The protein below binds the small molecule below.
Small molecule (SMILES): CC(=O)N[C@H]1[C@H](O[C@H]2[C@H](O)[C@@H](NC(C)=O)CO[C@@H]2CO)O[C@H](CO)[C@@H](O[C@@H]2O[C@H](CO)[C@@H](O)[C@H](O[C@H]3O[C@H](CO)[C@@H](O)[C@H](O)[C@@H]3O)[C@@H]2O)[C@@H]1O

Sequence of chain 1.C:
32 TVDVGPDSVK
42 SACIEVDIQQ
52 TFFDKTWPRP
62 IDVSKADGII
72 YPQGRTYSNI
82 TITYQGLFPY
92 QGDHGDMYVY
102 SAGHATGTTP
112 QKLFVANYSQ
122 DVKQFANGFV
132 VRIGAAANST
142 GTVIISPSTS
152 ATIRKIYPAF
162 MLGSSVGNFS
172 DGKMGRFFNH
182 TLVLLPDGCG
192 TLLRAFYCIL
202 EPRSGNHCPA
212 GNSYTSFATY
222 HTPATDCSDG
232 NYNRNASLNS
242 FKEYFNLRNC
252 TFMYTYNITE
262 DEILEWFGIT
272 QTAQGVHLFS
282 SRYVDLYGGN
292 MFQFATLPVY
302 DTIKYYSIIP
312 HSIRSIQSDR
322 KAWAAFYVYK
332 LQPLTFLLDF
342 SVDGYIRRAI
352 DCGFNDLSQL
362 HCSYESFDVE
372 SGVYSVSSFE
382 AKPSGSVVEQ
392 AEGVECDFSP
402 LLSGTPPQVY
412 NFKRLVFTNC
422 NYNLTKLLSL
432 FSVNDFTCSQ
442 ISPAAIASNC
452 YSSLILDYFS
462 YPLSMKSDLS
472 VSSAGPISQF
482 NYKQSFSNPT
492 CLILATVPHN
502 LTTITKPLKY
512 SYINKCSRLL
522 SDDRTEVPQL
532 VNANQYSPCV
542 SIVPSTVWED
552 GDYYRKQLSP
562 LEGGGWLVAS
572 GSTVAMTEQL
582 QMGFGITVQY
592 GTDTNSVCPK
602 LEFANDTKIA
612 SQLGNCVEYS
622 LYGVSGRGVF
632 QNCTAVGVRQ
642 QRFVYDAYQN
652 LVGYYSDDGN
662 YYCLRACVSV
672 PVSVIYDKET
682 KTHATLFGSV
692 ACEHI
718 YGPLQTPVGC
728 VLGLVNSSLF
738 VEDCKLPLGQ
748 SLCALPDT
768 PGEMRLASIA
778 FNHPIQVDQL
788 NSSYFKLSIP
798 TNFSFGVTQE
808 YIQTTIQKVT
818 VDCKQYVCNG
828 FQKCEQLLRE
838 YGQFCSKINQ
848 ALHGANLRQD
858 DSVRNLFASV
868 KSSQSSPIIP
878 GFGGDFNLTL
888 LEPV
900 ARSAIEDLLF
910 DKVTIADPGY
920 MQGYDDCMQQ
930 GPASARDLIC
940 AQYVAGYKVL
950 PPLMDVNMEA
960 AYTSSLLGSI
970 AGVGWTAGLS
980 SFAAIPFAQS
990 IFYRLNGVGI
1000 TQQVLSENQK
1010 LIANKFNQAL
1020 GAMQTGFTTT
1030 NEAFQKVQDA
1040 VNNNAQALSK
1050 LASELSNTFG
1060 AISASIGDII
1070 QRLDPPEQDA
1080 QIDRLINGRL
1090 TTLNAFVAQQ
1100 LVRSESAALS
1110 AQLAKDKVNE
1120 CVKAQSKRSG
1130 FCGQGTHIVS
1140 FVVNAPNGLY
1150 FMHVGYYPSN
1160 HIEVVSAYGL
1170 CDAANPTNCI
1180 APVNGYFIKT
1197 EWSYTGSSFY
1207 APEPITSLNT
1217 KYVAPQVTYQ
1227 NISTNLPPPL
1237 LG

Binding-site contacts:
Ligand atom C1 contacts residue GLY36 of chain 1.C at 4.2 Å.
Ligand atom O6 contacts residue ASP34 of chain 1.C at 4.0 Å.
Ligand atom O3 contacts residue PRO37 of chain 1.C at 4.4 Å.
Ligand atom C2 contacts residue ASN236 of chain 1.C at 2.5 Å.
Ligand atom C1 contacts residue ASP34 of chain 1.C at 4.0 Å.
Ligand atom O7 contacts residue PRO37 of chain 1.C at 3.8 Å.
Ligand atom C5 contacts residue ASN236 of chain 1.C at 3.7 Å.
Ligand atom C6 contacts residue ARG195 of chain 1.C at 4.2 Å.
Ligand atom N2 contacts residue ASP34 of chain 1.C at 2.9 Å (salt-bridge).
Ligand atom C3 contacts residue ASN236 of chain 1.C at 3.8 Å.
Ligand atom C7 contacts residue ASP34 of chain 1.C at 3.9 Å.
Ligand atom C6 contacts residue MET254 of chain 1.C at 3.6 Å (hydrophobic).
Ligand atom C2 contacts residue ASP34 of chain 1.C at 3.6 Å.
Ligand atom O3 contacts residue ASP34 of chain 1.C at 3.8 Å.
Ligand atom C8 contacts residue ASN236 of chain 1.C at 4.5 Å.
Ligand atom O6 contacts residue MET254 of chain 1.C at 3.9 Å.
Ligand atom O5 contacts residue ARG195 of chain 1.C at 3.9 Å.
Ligand atom O2 contacts residue ASP34 of chain 1.C at 3.8 Å.
Ligand atom C4 contacts residue VAL35 of chain 1.C at 4.3 Å (hydrophobic).
Ligand atom O6 contacts residue ARG195 of chain 1.C at 3.3 Å (salt-bridge).
Ligand atom C2 contacts residue ASP34 of chain 1.C at 4.4 Å.
Ligand atom C4 contacts residue ASP34 of chain 1.C at 4.3 Å.
Ligand atom O5 contacts residue LEU239 of chain 1.C at 3.8 Å.
Ligand atom C8 contacts residue ASP34 of chain 1.C at 4.0 Å.
Ligand atom C8 contacts residue MET254 of chain 1.C at 3.6 Å (hydrophobic).
Ligand atom O7 contacts residue ASN240 of chain 1.C at 3.9 Å.
Ligand atom O7 contacts residue LYS243 of chain 1.C at 4.4 Å.
Ligand atom C4 contacts residue GLY36 of chain 1.C at 4.4 Å.
Ligand atom C8 contacts residue VAL33 of chain 1.C at 4.2 Å (hydrophobic).
Ligand atom N2 contacts residue ASN236 of chain 1.C at 2.9 Å (h-bond).
Ligand atom C4 contacts residue ASN236 of chain 1.C at 4.3 Å.
Ligand atom O4 contacts residue ASP34 of chain 1.C at 3.7 Å.
Ligand atom C1 contacts residue ASN236 of chain 1.C at 1.5 Å.
Ligand atom O5 contacts residue ASN236 of chain 1.C at 2.4 Å (h-bond).
Ligand atom C3 contacts residue ASP34 of chain 1.C at 3.4 Å.
Ligand atom O6 contacts residue THR256 of chain 1.C at 4.1 Å.
Ligand atom C5 contacts residue ASP34 of chain 1.C at 3.9 Å.
Ligand atom O3 contacts residue GLY36 of chain 1.C at 3.8 Å.
Ligand atom O7 contacts residue ASN236 of chain 1.C at 3.5 Å (h-bond).
Ligand atom C7 contacts residue ASN236 of chain 1.C at 3.4 Å.